Sequence of chain 2.Y:
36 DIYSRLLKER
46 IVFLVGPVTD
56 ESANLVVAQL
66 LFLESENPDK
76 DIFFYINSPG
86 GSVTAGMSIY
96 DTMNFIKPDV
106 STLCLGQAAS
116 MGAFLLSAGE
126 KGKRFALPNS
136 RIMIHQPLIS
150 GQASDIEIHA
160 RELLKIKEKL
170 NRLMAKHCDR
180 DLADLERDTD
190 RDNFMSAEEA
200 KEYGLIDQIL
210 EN

The protein below binds the small molecule below.
Small molecule (SMILES): C[C@@H]1C[C@H]2C(=O)O[C@@H](C)[C@H](NC(=O)[C@@H](N)Cc3cc(F)cc(F)c3)C(=O)N3CCC[C@H]3C(=O)N3CCCC[C@H]3C(=O)N[C@@H](C)C(=O)N2C1

Binding-site contacts:
Ligand atom N contacts residue OCA1 of chain 2.DC at 1.5 Å.
Ligand atom CZ contacts residue THR97 of chain 2.Y at 3.2 Å.
Ligand atom CA contacts residue TYR80 of chain 2.Z at 3.8 Å (hydrophobic).
Ligand atom CA contacts residue PHE78 of chain 2.Z at 3.8 Å (hydrophobic).
Ligand atom CD contacts residue PHE130 of chain 2.Z at 3.7 Å (hydrophobic).
Ligand atom C contacts residue OCA1 of chain 2.DC at 3.0 Å.
Ligand atom F1 contacts residue PHE100 of chain 2.Y at 3.2 Å.
Ligand atom F1 contacts residue THR97 of chain 2.Y at 3.0 Å.
Ligand atom N contacts residue PHE100 of chain 2.Y at 3.9 Å.
Ligand atom CA contacts residue OCA1 of chain 2.DC at 3.8 Å.
Ligand atom F2 contacts residue LEU66 of chain 2.Y at 3.7 Å.
Ligand atom F2 contacts residue TYR80 of chain 2.Z at 3.5 Å.
Ligand atom CE contacts residue LEU209 of chain 2.Z at 3.5 Å (hydrophobic).
Ligand atom CE contacts residue GLU44 of chain 2.Z at 3.2 Å.
Ligand atom F2 contacts residue VAL62 of chain 2.Y at 3.7 Å.
Ligand atom F1 contacts residue ASP96 of chain 2.Y at 3.5 Å.
Ligand atom CB contacts residue OCA1 of chain 2.DC at 3.8 Å.
Ligand atom CG2 contacts residue OCA1 of chain 2.DC at 3.6 Å.
Ligand atom N contacts residue OCA1 of chain 2.DC at 2.5 Å (h-bond).
Ligand atom CD1 contacts residue PHE100 of chain 2.Y at 3.7 Å (hydrophobic).
Ligand atom CZ contacts residue LEU132 of chain 2.Z at 3.6 Å (hydrophobic).
Ligand atom F2 contacts residue LEU110 of chain 2.Z at 3.5 Å.
Ligand atom CA contacts residue OCA1 of chain 2.DC at 2.5 Å.
Ligand atom C contacts residue PHE78 of chain 2.Z at 3.7 Å (hydrophobic).
Ligand atom CA contacts residue PHE78 of chain 2.Z at 3.7 Å (hydrophobic).
Ligand atom C contacts residue TYR80 of chain 2.Z at 3.6 Å (hydrophobic).
Ligand atom CE1 contacts residue THR97 of chain 2.Y at 3.8 Å.
Ligand atom CE1 contacts residue LEU132 of chain 2.Z at 3.7 Å (hydrophobic).
Ligand atom O contacts residue TYR80 of chain 2.Z at 2.4 Å (h-bond).
Ligand atom CB contacts residue LEU108 of chain 2.Z at 3.7 Å (hydrophobic).
Ligand atom CD contacts residue ILE46 of chain 2.Z at 3.6 Å (hydrophobic).
Ligand atom CB contacts residue PHE78 of chain 2.Z at 3.4 Å (hydrophobic).
Ligand atom CD contacts residue LEU209 of chain 2.Z at 3.6 Å (hydrophobic).
Ligand atom CD2 contacts residue TYR80 of chain 2.Z at 3.5 Å (hydrophobic).
Ligand atom O contacts residue PHE100 of chain 2.Y at 3.4 Å.
Ligand atom CB contacts residue PHE130 of chain 2.Z at 3.6 Å (hydrophobic).
Ligand atom N contacts residue TYR80 of chain 2.Z at 2.7 Å (h-bond).
Ligand atom CG contacts residue PHE130 of chain 2.Z at 3.6 Å (hydrophobic).
Ligand atom CB contacts residue TYR80 of chain 2.Z at 3.8 Å (hydrophobic).
Ligand atom O contacts residue PHE100 of chain 2.Y at 3.8 Å.

Sequence of chain 2.Z:
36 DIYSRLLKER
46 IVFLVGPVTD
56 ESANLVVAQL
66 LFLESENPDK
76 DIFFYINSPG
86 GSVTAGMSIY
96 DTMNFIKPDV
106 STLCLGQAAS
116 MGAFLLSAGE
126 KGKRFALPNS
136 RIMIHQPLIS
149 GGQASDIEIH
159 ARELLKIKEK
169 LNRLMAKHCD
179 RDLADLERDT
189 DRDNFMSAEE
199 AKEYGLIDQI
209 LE